Sequence of chain 1.D:
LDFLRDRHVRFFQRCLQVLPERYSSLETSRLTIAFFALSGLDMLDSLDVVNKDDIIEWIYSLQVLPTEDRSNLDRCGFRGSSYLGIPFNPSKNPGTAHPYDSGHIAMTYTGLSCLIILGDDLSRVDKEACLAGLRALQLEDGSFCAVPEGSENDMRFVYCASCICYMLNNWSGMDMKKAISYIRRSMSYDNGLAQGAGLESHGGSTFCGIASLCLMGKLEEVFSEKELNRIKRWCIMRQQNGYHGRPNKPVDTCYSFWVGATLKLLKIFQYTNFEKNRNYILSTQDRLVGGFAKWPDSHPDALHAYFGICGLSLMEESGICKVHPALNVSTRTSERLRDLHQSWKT

Sequence of chain 1.C:
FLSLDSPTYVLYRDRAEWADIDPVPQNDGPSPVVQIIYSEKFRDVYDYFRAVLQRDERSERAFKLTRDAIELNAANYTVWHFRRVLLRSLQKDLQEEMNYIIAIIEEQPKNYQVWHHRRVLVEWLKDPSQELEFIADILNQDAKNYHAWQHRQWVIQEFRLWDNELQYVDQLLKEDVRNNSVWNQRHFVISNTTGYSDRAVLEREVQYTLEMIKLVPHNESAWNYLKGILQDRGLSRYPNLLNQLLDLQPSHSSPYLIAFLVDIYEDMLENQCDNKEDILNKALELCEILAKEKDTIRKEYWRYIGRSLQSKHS

This protein binds this small molecule.
Small molecule (SMILES): N#Cc1ccc(Cn2cncc2CN2CCN(c3cccc(Cl)c3)C(=O)C2)cc1

Binding-site contacts:
Ligand atom N36 contacts residue CYS225 of chain 1.D at 3.6 Å (h-bond).
Ligand atom C25 contacts residue TYR272 of chain 1.D at 3.7 Å (hydrophobic).
Ligand atom C27 contacts residue MES1 of chain 1.V at 3.7 Å.
Ligand atom CL31 contacts residue PHE174 of chain 1.D at 3.8 Å.
Ligand atom C20 contacts residue ARG173 of chain 1.D at 3.8 Å.
Ligand atom N18 contacts residue HIS321 of chain 1.D at 3.3 Å (h-bond).
Ligand atom O13 contacts residue ARG173 of chain 1.D at 2.9 Å (salt-bridge).
Ligand atom CL31 contacts residue CYS177 of chain 1.D at 3.8 Å.
Ligand atom C17 contacts residue ASP269 of chain 1.D at 3.4 Å.
Ligand atom N36 contacts residue GLN212 of chain 1.D at 3.3 Å (h-bond).
Ligand atom C35 contacts residue GLY221 of chain 1.D at 3.5 Å.
Ligand atom N36 contacts residue ARG173 of chain 1.D at 3.5 Å.
Ligand atom C12 contacts residue HIS321 of chain 1.D at 3.7 Å.
Ligand atom C16 contacts residue SO41 of chain 1.T at 3.7 Å.
Ligand atom C8 contacts residue MES1 of chain 1.V at 3.6 Å.
Ligand atom N18 contacts residue CYS271 of chain 1.D at 3.5 Å (h-bond).
Ligand atom C5 contacts residue TRP275 of chain 1.D at 3.7 Å (hydrophobic).
Ligand atom N36 contacts residue SER222 of chain 1.D at 3.6 Å.
Ligand atom C20 contacts residue MES1 of chain 1.V at 3.6 Å.
Ligand atom C17 contacts residue CYS271 of chain 1.D at 3.8 Å (hydrophobic).
Ligand atom O13 contacts residue TYR166 of chain 1.C at 3.8 Å.
Ligand atom C35 contacts residue GLN212 of chain 1.D at 3.5 Å.
Ligand atom C4 contacts residue MES1 of chain 1.V at 3.6 Å.
Ligand atom C29 contacts residue TYR272 of chain 1.D at 3.5 Å (hydrophobic).
Ligand atom N18 contacts residue ZN1 of chain 1.R at 2.1 Å.
Ligand atom C17 contacts residue TYR272 of chain 1.D at 3.6 Å (hydrophobic).
Ligand atom C29 contacts residue HIS219 of chain 1.D at 3.8 Å.
Ligand atom C16 contacts residue TYR272 of chain 1.D at 3.5 Å (hydrophobic).
Ligand atom C2 contacts residue MES1 of chain 1.V at 3.5 Å.
Ligand atom C30 contacts residue ARG173 of chain 1.D at 3.6 Å.
Ligand atom C17 contacts residue ZN1 of chain 1.R at 3.0 Å.
Ligand atom N18 contacts residue ASP269 of chain 1.D at 3.2 Å (salt-bridge).
Ligand atom C21 contacts residue TRP275 of chain 1.D at 3.5 Å (hydrophobic).
Ligand atom C14 contacts residue ARG173 of chain 1.D at 3.8 Å.
Ligand atom C2 contacts residue LEU320 of chain 1.D at 3.5 Å (hydrophobic).
Ligand atom N36 contacts residue GLY221 of chain 1.D at 3.2 Å.
Ligand atom C33 contacts residue GLY221 of chain 1.D at 3.8 Å.
Ligand atom C12 contacts residue ZN1 of chain 1.R at 3.3 Å.
Ligand atom CL31 contacts residue ALA123 of chain 1.D at 3.6 Å.
Ligand atom C17 contacts residue SO41 of chain 1.T at 3.6 Å.